Binding-site contacts:
Ligand atom O7 contacts residue ASN218 of chain 57.E at 3.5 Å (h-bond).
Ligand atom C7 contacts residue ASN237 of chain 57.E at 3.7 Å.
Ligand atom C7 contacts residue ASN218 of chain 57.E at 3.4 Å.
Ligand atom N2 contacts residue ASN218 of chain 57.E at 4.4 Å.
Ligand atom O6 contacts residue ASN237 of chain 57.E at 4.4 Å.
Ligand atom C7 contacts residue GLY216 of chain 57.E at 2.7 Å.
Ligand atom C8 contacts residue GLY216 of chain 57.E at 2.1 Å.
Ligand atom C8 contacts residue NAG1 of chain 57.I at 4.3 Å.
Ligand atom O5 contacts residue ASN237 of chain 57.E at 2.3 Å (h-bond).
Ligand atom C1 contacts residue GLY216 of chain 57.E at 4.3 Å.
Ligand atom C3 contacts residue ASN237 of chain 57.E at 3.9 Å.
Ligand atom O7 contacts residue NAG1 of chain 57.I at 3.7 Å.
Ligand atom C8 contacts residue LYS217 of chain 57.E at 3.9 Å.
Ligand atom C5 contacts residue ASN237 of chain 57.E at 3.6 Å.
Ligand atom N2 contacts residue ASN237 of chain 57.E at 3.1 Å (h-bond).
Ligand atom N2 contacts residue GLY216 of chain 57.E at 2.6 Å (h-bond).
Ligand atom C2 contacts residue ASN237 of chain 57.E at 2.6 Å.
Ligand atom C7 contacts residue NAG1 of chain 57.I at 4.4 Å.
Ligand atom C1 contacts residue ASN237 of chain 57.E at 1.4 Å.
Ligand atom O7 contacts residue GLY216 of chain 57.E at 3.9 Å.
Ligand atom O7 contacts residue ASN237 of chain 57.E at 3.8 Å.
Ligand atom C8 contacts residue ASN218 of chain 57.E at 2.8 Å.
Ligand atom C2 contacts residue GLY216 of chain 57.E at 3.9 Å.
Ligand atom C4 contacts residue ASN237 of chain 57.E at 4.3 Å.

Sequence of chain 57.E:
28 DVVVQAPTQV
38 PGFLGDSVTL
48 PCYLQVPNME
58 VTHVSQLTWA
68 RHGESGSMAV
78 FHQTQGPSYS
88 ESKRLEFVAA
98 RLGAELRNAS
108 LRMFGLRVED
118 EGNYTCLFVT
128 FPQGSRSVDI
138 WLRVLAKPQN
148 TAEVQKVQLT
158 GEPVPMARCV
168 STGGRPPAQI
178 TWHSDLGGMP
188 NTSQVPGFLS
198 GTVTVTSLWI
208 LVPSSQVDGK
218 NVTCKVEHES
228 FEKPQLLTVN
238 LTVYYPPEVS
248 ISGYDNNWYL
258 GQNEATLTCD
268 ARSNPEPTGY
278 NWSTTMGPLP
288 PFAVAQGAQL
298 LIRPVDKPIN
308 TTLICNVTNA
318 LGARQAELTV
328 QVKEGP

This protein binds this small molecule.
Small molecule (SMILES): CC(=O)N[C@H]1[C@H](O[C@H]2[C@H](O)[C@@H](NC(C)=O)CO[C@@H]2CO)O[C@H](CO)[C@@H](O[C@@H]2O[C@H](CO)[C@@H](O)[C@H](O)[C@@H]2O)[C@@H]1O